Binding-site contacts:
Ligand atom C1 contacts residue ASN512 of chain 1.A at 1.4 Å.
Ligand atom C7 contacts residue ASN512 of chain 1.A at 3.6 Å.
Ligand atom C3 contacts residue ASN512 of chain 1.A at 3.8 Å.
Ligand atom C4 contacts residue ASN512 of chain 1.A at 4.3 Å.
Ligand atom N2 contacts residue ASN512 of chain 1.A at 2.9 Å (h-bond).
Ligand atom C1 contacts residue SER514 of chain 1.A at 3.4 Å.
Ligand atom C5 contacts residue SER514 of chain 1.A at 3.6 Å.
Ligand atom C6 contacts residue SER514 of chain 1.A at 4.3 Å.
Ligand atom O5 contacts residue ASN512 of chain 1.A at 2.4 Å (h-bond).
Ligand atom C5 contacts residue ASN512 of chain 1.A at 3.7 Å.
Ligand atom O5 contacts residue SER514 of chain 1.A at 3.5 Å (h-bond).
Ligand atom O7 contacts residue ASN512 of chain 1.A at 3.9 Å.
Ligand atom C2 contacts residue ASN512 of chain 1.A at 2.5 Å.

This small molecule binds to this protein.
Small molecule (SMILES): CC(=O)N[C@@H]1[C@@H](O)[C@H](O)[C@@H](CO)O[C@H]1O

Sequence of chain 1.A:
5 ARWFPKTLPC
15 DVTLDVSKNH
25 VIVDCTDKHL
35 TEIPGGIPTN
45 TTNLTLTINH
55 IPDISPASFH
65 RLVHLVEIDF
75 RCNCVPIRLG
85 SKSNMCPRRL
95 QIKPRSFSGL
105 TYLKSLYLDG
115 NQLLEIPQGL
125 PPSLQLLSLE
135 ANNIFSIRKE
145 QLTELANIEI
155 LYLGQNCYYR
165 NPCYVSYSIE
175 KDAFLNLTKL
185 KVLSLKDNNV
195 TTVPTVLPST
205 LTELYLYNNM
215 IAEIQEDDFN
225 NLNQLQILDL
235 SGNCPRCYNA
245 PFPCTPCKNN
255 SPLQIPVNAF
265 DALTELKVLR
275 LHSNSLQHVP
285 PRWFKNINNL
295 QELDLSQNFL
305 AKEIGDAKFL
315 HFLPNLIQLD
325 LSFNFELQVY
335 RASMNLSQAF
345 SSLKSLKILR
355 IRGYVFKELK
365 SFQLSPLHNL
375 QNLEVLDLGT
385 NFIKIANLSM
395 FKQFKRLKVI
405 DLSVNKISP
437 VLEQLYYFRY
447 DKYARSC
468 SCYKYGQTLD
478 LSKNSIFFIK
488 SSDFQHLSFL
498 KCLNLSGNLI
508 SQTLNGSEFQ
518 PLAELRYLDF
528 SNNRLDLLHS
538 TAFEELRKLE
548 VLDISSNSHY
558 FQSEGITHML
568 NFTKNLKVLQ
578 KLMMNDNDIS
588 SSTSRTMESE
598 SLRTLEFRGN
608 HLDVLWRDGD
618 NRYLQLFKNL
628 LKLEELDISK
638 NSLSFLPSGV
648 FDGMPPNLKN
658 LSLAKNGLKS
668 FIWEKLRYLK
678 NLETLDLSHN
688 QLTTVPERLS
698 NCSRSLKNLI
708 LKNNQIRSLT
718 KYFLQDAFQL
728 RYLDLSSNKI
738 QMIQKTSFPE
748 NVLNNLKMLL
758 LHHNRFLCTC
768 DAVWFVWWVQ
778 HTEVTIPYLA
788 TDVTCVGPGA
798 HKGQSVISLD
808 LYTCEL